Sequence of chain 3.C:
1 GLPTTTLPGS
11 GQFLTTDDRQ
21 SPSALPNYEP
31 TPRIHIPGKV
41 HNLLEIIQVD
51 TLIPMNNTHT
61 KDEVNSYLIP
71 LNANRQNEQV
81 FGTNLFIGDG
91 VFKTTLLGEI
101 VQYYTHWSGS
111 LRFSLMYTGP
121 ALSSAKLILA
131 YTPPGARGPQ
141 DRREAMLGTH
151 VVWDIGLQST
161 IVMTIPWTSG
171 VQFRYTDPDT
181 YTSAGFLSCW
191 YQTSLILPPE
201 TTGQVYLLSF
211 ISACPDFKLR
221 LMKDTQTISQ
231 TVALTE

A protein and the small-molecule ligand that binds it are described below.
Small molecule (SMILES): Cc1cc(CCCCCCCOc2ccc(C3=N[C@@H](C)CO3)cc2)on1

Sequence of chain 3.A:
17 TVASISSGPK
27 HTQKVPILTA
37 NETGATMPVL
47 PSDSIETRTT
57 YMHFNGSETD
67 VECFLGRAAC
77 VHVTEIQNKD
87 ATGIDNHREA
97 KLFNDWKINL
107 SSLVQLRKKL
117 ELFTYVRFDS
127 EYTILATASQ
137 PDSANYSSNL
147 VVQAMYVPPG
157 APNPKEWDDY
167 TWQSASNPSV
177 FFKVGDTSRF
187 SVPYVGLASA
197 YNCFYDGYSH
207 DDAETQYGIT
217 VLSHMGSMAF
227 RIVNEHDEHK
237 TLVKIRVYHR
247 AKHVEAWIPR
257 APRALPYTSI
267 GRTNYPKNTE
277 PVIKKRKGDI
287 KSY

Binding-site contacts:
Ligand atom C4 contacts residue PHE186 of chain 3.A at 3.6 Å (hydrophobic).
Ligand atom C5 contacts residue TYR152 of chain 3.A at 3.8 Å (hydrophobic).
Ligand atom C31 contacts residue PRO174 of chain 3.A at 3.4 Å (hydrophobic).
Ligand atom C3C contacts residue VAL188 of chain 3.A at 3.3 Å (hydrophobic).
Ligand atom C3 contacts residue PHE186 of chain 3.A at 3.8 Å (hydrophobic).
Ligand atom C6B contacts residue TYR197 of chain 3.A at 3.7 Å (hydrophobic).
Ligand atom O1 contacts residue ALA24 of chain 3.C at 3.6 Å.
Ligand atom C1C contacts residue TYR152 of chain 3.A at 4.0 Å (hydrophobic).
Ligand atom C31 contacts residue VAL176 of chain 3.A at 3.3 Å (hydrophobic).
Ligand atom C4 contacts residue MET224 of chain 3.A at 3.8 Å (hydrophobic).
Ligand atom O1B contacts residue ILE104 of chain 3.A at 3.9 Å.
Ligand atom C7C contacts residue VAL191 of chain 3.A at 4.0 Å (hydrophobic).
Ligand atom C31 contacts residue SER175 of chain 3.A at 3.6 Å.
Ligand atom C4B contacts residue LEU106 of chain 3.A at 4.0 Å (hydrophobic).
Ligand atom C2C contacts residue VAL188 of chain 3.A at 3.2 Å (hydrophobic).
Ligand atom C2C contacts residue TYR152 of chain 3.A at 4.0 Å (hydrophobic).
Ligand atom C6B contacts residue LEU106 of chain 3.A at 4.0 Å (hydrophobic).
Ligand atom C4C contacts residue TYR152 of chain 3.A at 3.8 Å (hydrophobic).
Ligand atom C4C contacts residue ILE104 of chain 3.A at 3.9 Å (hydrophobic).
Ligand atom C3 contacts residue PRO174 of chain 3.A at 3.8 Å (hydrophobic).
Ligand atom C5C contacts residue ILE104 of chain 3.A at 3.8 Å (hydrophobic).
Ligand atom C5 contacts residue PHE186 of chain 3.A at 3.5 Å (hydrophobic).
Ligand atom N2 contacts residue PRO174 of chain 3.A at 3.9 Å.
Ligand atom C7C contacts residue TYR128 of chain 3.A at 3.6 Å (hydrophobic).
Ligand atom C6C contacts residue VAL191 of chain 3.A at 3.2 Å (hydrophobic).
Ligand atom C4A contacts residue ASN198 of chain 3.A at 3.9 Å.
Ligand atom C5C contacts residue TYR128 of chain 3.A at 3.5 Å (hydrophobic).
Ligand atom O1 contacts residue PHE186 of chain 3.A at 3.5 Å.
Ligand atom N2 contacts residue PHE186 of chain 3.A at 3.7 Å.
Ligand atom N2 contacts residue ALA24 of chain 3.C at 3.4 Å.
Ligand atom C31 contacts residue ALA150 of chain 3.A at 3.1 Å (hydrophobic).
Ligand atom O1 contacts residue VAL188 of chain 3.A at 3.8 Å.
Ligand atom C5B contacts residue LEU106 of chain 3.A at 3.8 Å (hydrophobic).
Ligand atom C5B contacts residue TYR197 of chain 3.A at 3.8 Å (hydrophobic).
Ligand atom O1 contacts residue TYR152 of chain 3.A at 3.9 Å.
Ligand atom C7C contacts residue TYR197 of chain 3.A at 3.8 Å (hydrophobic).
Ligand atom C3C contacts residue TYR128 of chain 3.A at 3.9 Å (hydrophobic).
Ligand atom O1B contacts residue TYR128 of chain 3.A at 3.9 Å.
Ligand atom C4 contacts residue TYR152 of chain 3.A at 3.9 Å (hydrophobic).
Ligand atom CM1 contacts residue SER107 of chain 3.A at 3.9 Å.